A protein and the small-molecule ligand that binds it are described below.
Small molecule (SMILES): N=c1ccn([C@H]2C[C@H](O[P](=O)(O)OC[C@H]3O[C@@H](n4cnc5c(N)ncnc54)C[C@@H]3O[P](=O)(O)OC[C@H]3O[C@@H](n4cnc5c(N)ncnc54)C[C@@H]3O)[C@@H](CO[P](=O)(O)O[C@H]3C[C@H](n4ccc(=N)[nH]c4=O)O[C@@H]3CO[P](=O)(O)O[C@H]3C[C@H](n4cnc5c(=O)nc(N)[nH]c54)O[C@@H]3CO[P](=O)(O)O[C@H]3C[C@H](n4cnc5c(=O)nc(N)[nH]c54)O[C@@H]3CO[P](=O)(O)O[C@H]3C[C@H](n4cnc5c(N)ncnc54)O[C@@H]3CO[P](=O)(O)O[C@H]3C[C@H](n4ccc(N)nc4=O)O[C@@H]3COP(=O)=O)O2)c(=O)[nH]1

Sequence of chain 34.A:
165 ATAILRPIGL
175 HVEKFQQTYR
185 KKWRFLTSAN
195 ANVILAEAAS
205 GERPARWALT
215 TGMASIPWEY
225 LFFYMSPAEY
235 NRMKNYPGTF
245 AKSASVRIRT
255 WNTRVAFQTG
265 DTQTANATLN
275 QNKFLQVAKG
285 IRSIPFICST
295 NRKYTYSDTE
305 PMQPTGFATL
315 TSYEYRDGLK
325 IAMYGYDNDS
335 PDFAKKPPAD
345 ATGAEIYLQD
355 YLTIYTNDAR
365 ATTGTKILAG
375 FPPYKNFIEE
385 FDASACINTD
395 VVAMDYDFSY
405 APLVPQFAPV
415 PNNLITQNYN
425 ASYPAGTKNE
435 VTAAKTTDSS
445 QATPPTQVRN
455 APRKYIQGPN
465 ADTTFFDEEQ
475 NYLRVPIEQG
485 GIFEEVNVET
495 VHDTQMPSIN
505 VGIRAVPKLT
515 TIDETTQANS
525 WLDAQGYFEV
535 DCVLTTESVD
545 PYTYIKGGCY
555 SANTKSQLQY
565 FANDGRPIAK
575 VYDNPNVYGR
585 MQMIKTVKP

Sequence of chain 32.A:
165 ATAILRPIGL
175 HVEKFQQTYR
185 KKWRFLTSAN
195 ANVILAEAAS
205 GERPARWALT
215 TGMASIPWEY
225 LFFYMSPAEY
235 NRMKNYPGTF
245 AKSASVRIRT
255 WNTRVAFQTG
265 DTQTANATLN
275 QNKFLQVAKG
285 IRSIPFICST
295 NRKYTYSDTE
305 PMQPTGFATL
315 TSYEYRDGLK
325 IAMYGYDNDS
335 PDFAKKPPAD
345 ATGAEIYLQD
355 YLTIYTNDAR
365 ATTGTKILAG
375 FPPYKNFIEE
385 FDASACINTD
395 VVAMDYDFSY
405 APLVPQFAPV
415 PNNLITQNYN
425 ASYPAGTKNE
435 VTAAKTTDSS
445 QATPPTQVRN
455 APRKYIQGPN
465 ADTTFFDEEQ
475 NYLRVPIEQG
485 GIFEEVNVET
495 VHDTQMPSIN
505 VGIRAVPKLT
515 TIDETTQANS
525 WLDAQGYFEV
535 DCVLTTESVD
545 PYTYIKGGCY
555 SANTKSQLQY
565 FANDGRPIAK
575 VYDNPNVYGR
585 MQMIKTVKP

Binding-site contacts:
Ligand atom N4 contacts residue DG2 of chain 32.B at 2.9 Å (h-bond).
Ligand atom OP2 contacts residue VAL492 of chain 34.A at 2.5 Å (h-bond).
Ligand atom N3 contacts residue DG2 of chain 32.B at 2.9 Å (h-bond).
Ligand atom C5 contacts residue ASN491 of chain 34.A at 2.3 Å.
Ligand atom N6 contacts residue SER555 of chain 34.A at 3.1 Å.
Ligand atom C2 contacts residue ASP399 of chain 32.A at 3.1 Å.
Ligand atom N1 contacts residue MET398 of chain 32.A at 3.0 Å.
Ligand atom N2 contacts residue SER403 of chain 32.A at 3.0 Å (h-bond).
Ligand atom N4 contacts residue ARG170 of chain 34.A at 0.6 Å (salt-bridge).
Ligand atom C2 contacts residue MET398 of chain 32.A at 2.7 Å (hydrophobic).
Ligand atom C4 contacts residue ASP497 of chain 32.A at 3.1 Å.
Ligand atom OP1 contacts residue GLY284 of chain 32.A at 3.0 Å.
Ligand atom O2 contacts residue PRO171 of chain 34.A at 3.0 Å (h-bond).
Ligand atom O6 contacts residue ASP401 of chain 32.A at 2.7 Å (salt-bridge).
Ligand atom C6 contacts residue ASN491 of chain 34.A at 3.1 Å.
Ligand atom O3' contacts residue VAL492 of chain 34.A at 3.2 Å.
Ligand atom N3 contacts residue ARG170 of chain 34.A at 2.0 Å (salt-bridge).
Ligand atom C2 contacts residue ASP401 of chain 32.A at 3.1 Å.
Ligand atom O4' contacts residue GLN499 of chain 32.A at 3.0 Å (h-bond).
Ligand atom C4 contacts residue ARG170 of chain 34.A at 1.2 Å.
Ligand atom O2 contacts residue THR558 of chain 34.A at 2.7 Å (h-bond).
Ligand atom OP2 contacts residue ASN491 of chain 34.A at 2.9 Å.
Ligand atom OP1 contacts residue PRO289 of chain 32.A at 3.2 Å.
Ligand atom O2 contacts residue LYS559 of chain 34.A at 2.8 Å (salt-bridge).
Ligand atom N4 contacts residue ASN491 of chain 34.A at 2.7 Å (h-bond).
Ligand atom N6 contacts residue GLN410 of chain 34.A at 2.7 Å (h-bond).
Ligand atom C4 contacts residue ASN491 of chain 34.A at 2.5 Å.
Ligand atom O4' contacts residue THR558 of chain 34.A at 3.1 Å.
Ligand atom N7 contacts residue THR498 of chain 32.A at 3.1 Å.
Ligand atom C5 contacts residue ARG170 of chain 34.A at 2.4 Å.
Ligand atom C5 contacts residue ASP497 of chain 32.A at 3.1 Å.
Ligand atom OP1 contacts residue PRO501 of chain 32.A at 3.1 Å.
Ligand atom N7 contacts residue GLN499 of chain 32.A at 2.8 Å (h-bond).
Ligand atom O3' contacts residue PRO289 of chain 32.A at 3.1 Å.
Ligand atom N1 contacts residue PRO545 of chain 34.A at 3.2 Å.
Ligand atom O2 contacts residue DG2 of chain 32.B at 2.8 Å (h-bond).
Ligand atom O3' contacts residue LYS178 of chain 34.A at 2.9 Å.
Ligand atom N2 contacts residue ASP401 of chain 32.A at 2.8 Å (salt-bridge).
Ligand atom OP2 contacts residue SER287 of chain 32.A at 2.9 Å.
Ligand atom N1 contacts residue ASP401 of chain 32.A at 2.6 Å (salt-bridge).